Binding-site contacts:
Ligand atom O5 contacts residue MET151 of chain 16.B at 3.7 Å.
Ligand atom C2 contacts residue ASN154 of chain 16.B at 2.5 Å.
Ligand atom O7 contacts residue ASN154 of chain 16.B at 4.3 Å.
Ligand atom C1 contacts residue MET151 of chain 16.B at 4.2 Å (hydrophobic).
Ligand atom C4 contacts residue ASN154 of chain 16.B at 4.2 Å.
Ligand atom C3 contacts residue MET151 of chain 16.B at 4.1 Å (hydrophobic).
Ligand atom O4 contacts residue MET151 of chain 16.B at 4.4 Å.
Ligand atom O5 contacts residue ASN154 of chain 16.B at 2.4 Å (h-bond).
Ligand atom C2 contacts residue MET151 of chain 16.B at 4.0 Å (hydrophobic).
Ligand atom C3 contacts residue ASN154 of chain 16.B at 3.9 Å.
Ligand atom C5 contacts residue ASN154 of chain 16.B at 3.7 Å.
Ligand atom C8 contacts residue ASN154 of chain 16.B at 3.0 Å.
Ligand atom N2 contacts residue ASN154 of chain 16.B at 2.9 Å.
Ligand atom C7 contacts residue ASN154 of chain 16.B at 3.4 Å.
Ligand atom C4 contacts residue MET151 of chain 16.B at 3.5 Å (hydrophobic).
Ligand atom O3 contacts residue MET151 of chain 16.B at 4.2 Å.
Ligand atom C5 contacts residue MET151 of chain 16.B at 4.1 Å (hydrophobic).
Ligand atom C1 contacts residue ASN154 of chain 16.B at 1.4 Å.

Sequence of chain 16.B:
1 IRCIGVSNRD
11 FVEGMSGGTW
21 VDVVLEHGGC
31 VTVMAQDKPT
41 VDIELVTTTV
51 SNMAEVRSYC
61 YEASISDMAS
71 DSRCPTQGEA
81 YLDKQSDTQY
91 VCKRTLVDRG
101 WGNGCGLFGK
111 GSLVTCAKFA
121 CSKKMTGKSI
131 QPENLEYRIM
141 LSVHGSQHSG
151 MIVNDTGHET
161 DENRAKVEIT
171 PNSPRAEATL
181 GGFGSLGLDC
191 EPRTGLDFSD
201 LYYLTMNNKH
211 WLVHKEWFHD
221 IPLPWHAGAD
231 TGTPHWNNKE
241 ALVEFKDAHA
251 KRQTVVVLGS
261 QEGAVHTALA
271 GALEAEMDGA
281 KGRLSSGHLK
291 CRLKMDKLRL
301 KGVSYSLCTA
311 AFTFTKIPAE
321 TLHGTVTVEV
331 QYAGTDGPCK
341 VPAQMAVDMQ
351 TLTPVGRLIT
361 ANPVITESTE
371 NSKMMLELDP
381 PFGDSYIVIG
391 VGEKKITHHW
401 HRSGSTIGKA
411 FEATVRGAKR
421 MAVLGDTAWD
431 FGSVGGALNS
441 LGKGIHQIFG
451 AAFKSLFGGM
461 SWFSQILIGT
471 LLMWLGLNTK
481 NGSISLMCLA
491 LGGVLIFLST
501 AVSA

A small-molecule ligand and the protein it binds are described below.
Small molecule (SMILES): CC(=O)N[C@@H]1[C@@H](O)[C@H](O)[C@@H](CO)O[C@H]1O